Sequence of chain 2.B:
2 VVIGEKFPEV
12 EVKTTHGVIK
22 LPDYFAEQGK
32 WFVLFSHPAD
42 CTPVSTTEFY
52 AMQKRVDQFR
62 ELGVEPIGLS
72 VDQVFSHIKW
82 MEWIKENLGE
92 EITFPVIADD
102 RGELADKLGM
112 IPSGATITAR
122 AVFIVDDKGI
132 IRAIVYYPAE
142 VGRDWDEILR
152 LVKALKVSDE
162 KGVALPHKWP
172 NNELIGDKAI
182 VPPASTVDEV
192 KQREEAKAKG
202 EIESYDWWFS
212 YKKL

The small molecule below binds the protein below.
Small molecule (SMILES): CC(=O)c1ccc2ccccc2c1

Sequence of chain 2.A:
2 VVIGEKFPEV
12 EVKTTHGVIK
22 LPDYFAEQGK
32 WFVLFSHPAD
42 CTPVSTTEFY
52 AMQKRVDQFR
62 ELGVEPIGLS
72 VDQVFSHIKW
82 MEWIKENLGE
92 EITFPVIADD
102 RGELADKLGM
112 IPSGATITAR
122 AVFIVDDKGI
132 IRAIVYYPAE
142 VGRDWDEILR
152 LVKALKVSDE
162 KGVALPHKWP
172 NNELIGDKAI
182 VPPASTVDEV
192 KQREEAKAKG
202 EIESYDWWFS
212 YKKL

Binding-site contacts:
Ligand atom C1 contacts residue CYS42 of chain 2.B at 1.8 Å (hydrophobic).
Ligand atom C2 contacts residue TRP209 of chain 2.A at 4.0 Å (hydrophobic).
Ligand atom C9 contacts residue LYS80 of chain 2.B at 4.2 Å.
Ligand atom C5 contacts residue LYS80 of chain 2.B at 4.3 Å.
Ligand atom O1 contacts residue TRP209 of chain 2.A at 2.8 Å (h-bond).
Ligand atom O1 contacts residue TRP84 of chain 2.B at 3.6 Å.
Ligand atom C1 contacts residue TRP84 of chain 2.B at 4.5 Å (hydrophobic).
Ligand atom C4 contacts residue TRP84 of chain 2.B at 4.3 Å (hydrophobic).
Ligand atom C12 contacts residue LYS80 of chain 2.B at 3.6 Å.
Ligand atom C4 contacts residue LYS80 of chain 2.B at 3.9 Å.
Ligand atom C1 contacts residue TRP209 of chain 2.A at 4.4 Å (hydrophobic).
Ligand atom O1 contacts residue CYS42 of chain 2.B at 3.6 Å.
Ligand atom C3 contacts residue LYS80 of chain 2.B at 4.3 Å.
Ligand atom C1 contacts residue TRP81 of chain 2.B at 3.5 Å (hydrophobic).
Ligand atom C3 contacts residue CYS42 of chain 2.B at 3.6 Å (hydrophobic).
Ligand atom C10 contacts residue LYS80 of chain 2.B at 4.1 Å.
Ligand atom C2 contacts residue TRP84 of chain 2.B at 4.3 Å (hydrophobic).
Ligand atom C2 contacts residue CYS42 of chain 2.B at 2.9 Å (hydrophobic).
Ligand atom C6 contacts residue LYS80 of chain 2.B at 3.4 Å.
Ligand atom C7 contacts residue LYS80 of chain 2.B at 3.9 Å.
Ligand atom C5 contacts residue CYS42 of chain 2.B at 3.6 Å (hydrophobic).
Ligand atom C11 contacts residue LYS80 of chain 2.B at 3.3 Å.
Ligand atom C8 contacts residue LYS80 of chain 2.B at 3.4 Å.